The small molecule below binds the protein below.
Small molecule (SMILES): CC(=O)N[C@@H]1[C@@H](O)[C@H](O)[C@@H](CO)O[C@H]1O

Sequence of chain 1.A:
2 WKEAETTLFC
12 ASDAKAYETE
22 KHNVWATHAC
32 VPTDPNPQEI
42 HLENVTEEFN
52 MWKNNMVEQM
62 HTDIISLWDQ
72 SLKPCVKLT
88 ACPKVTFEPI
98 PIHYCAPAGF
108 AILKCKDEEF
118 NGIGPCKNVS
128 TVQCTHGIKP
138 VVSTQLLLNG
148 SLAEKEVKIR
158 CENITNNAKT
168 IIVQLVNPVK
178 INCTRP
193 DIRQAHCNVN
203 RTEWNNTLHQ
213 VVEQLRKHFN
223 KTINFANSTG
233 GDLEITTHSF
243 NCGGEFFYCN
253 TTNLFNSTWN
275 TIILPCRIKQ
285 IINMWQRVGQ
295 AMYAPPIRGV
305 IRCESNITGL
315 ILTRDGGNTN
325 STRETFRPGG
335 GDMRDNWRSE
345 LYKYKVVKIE

Binding-site contacts:
Ligand atom C3 contacts residue GLU308 of chain 1.A at 4.3 Å.
Ligand atom O3 contacts residue CYS307 of chain 1.A at 4.5 Å.
Ligand atom C5 contacts residue GLU308 of chain 1.A at 3.9 Å.
Ligand atom O7 contacts residue ASN146 of chain 1.A at 3.3 Å (h-bond).
Ligand atom O5 contacts residue ASN146 of chain 1.A at 2.3 Å (h-bond).
Ligand atom C7 contacts residue VAL138 of chain 1.A at 4.2 Å (hydrophobic).
Ligand atom N2 contacts residue ASN146 of chain 1.A at 3.1 Å (h-bond).
Ligand atom O4 contacts residue GLU95 of chain 1.A at 3.3 Å (salt-bridge).
Ligand atom C1 contacts residue GLU308 of chain 1.A at 4.2 Å.
Ligand atom C3 contacts residue GLU95 of chain 1.A at 4.4 Å.
Ligand atom C4 contacts residue ASN146 of chain 1.A at 4.1 Å.
Ligand atom C1 contacts residue ASN146 of chain 1.A at 1.4 Å.
Ligand atom O5 contacts residue LYS136 of chain 1.A at 4.2 Å.
Ligand atom C5 contacts residue ASN146 of chain 1.A at 3.6 Å.
Ligand atom C8 contacts residue LEU145 of chain 1.A at 3.9 Å (hydrophobic).
Ligand atom C8 contacts residue SER309 of chain 1.A at 3.7 Å.
Ligand atom C4 contacts residue GLU95 of chain 1.A at 3.9 Å.
Ligand atom O7 contacts residue PRO96 of chain 1.A at 4.2 Å.
Ligand atom C1 contacts residue SER309 of chain 1.A at 4.0 Å.
Ligand atom O6 contacts residue ASN146 of chain 1.A at 4.4 Å.
Ligand atom O7 contacts residue VAL138 of chain 1.A at 3.5 Å.
Ligand atom C8 contacts residue VAL138 of chain 1.A at 4.1 Å (hydrophobic).
Ligand atom O5 contacts residue GLU308 of chain 1.A at 4.3 Å.
Ligand atom C2 contacts residue SER309 of chain 1.A at 4.0 Å.
Ligand atom C3 contacts residue SER309 of chain 1.A at 4.5 Å.
Ligand atom C7 contacts residue SER309 of chain 1.A at 3.8 Å.
Ligand atom C3 contacts residue ASN146 of chain 1.A at 3.8 Å.
Ligand atom C8 contacts residue PHE242 of chain 1.A at 4.4 Å (hydrophobic).
Ligand atom O6 contacts residue LYS136 of chain 1.A at 3.5 Å (salt-bridge).
Ligand atom C8 contacts residue ASN243 of chain 1.A at 3.9 Å.
Ligand atom C7 contacts residue ASN146 of chain 1.A at 3.4 Å.
Ligand atom O3 contacts residue GLU95 of chain 1.A at 3.6 Å.
Ligand atom C2 contacts residue ASN146 of chain 1.A at 2.5 Å.
Ligand atom N2 contacts residue SER309 of chain 1.A at 3.2 Å (h-bond).